Sequence of chain 1.A:
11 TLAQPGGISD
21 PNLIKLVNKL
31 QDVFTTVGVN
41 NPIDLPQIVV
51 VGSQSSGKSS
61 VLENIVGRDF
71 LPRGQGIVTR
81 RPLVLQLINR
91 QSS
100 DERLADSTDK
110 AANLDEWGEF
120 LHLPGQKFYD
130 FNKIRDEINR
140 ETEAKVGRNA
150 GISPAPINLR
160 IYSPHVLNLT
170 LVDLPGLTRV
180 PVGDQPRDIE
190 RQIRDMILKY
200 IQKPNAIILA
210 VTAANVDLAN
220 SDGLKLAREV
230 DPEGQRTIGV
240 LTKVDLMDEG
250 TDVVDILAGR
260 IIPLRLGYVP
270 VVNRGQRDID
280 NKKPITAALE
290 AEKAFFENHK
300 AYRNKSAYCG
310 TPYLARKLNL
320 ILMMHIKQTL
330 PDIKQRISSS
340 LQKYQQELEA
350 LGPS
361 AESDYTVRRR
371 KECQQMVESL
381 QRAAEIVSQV

Binding-site contacts:
Ligand atom O3G contacts residue VAL78 of chain 1.A at 2.9 Å (h-bond).
Ligand atom O2' contacts residue GLN275 of chain 1.A at 3.1 Å (h-bond).
Ligand atom O2' contacts residue ARG273 of chain 1.A at 2.8 Å (salt-bridge).
Ligand atom O2A contacts residue GLY74 of chain 1.A at 3.4 Å (h-bond).
Ligand atom N1 contacts residue ASN272 of chain 1.A at 3.2 Å (h-bond).
Ligand atom PB contacts residue MG1 of chain 1.F at 3.3 Å.
Ligand atom O2A contacts residue ARG73 of chain 1.A at 3.4 Å.
Ligand atom N9 contacts residue ARG273 of chain 1.A at 3.5 Å (salt-bridge).
Ligand atom O2G contacts residue LYS58 of chain 1.A at 2.9 Å (salt-bridge).
Ligand atom O3' contacts residue GLN275 of chain 1.A at 2.6 Å (h-bond).
Ligand atom N2 contacts residue ASP244 of chain 1.A at 2.9 Å (salt-bridge).
Ligand atom O6 contacts residue LYS242 of chain 1.A at 3.1 Å (salt-bridge).
Ligand atom C6 contacts residue ASN272 of chain 1.A at 3.2 Å.
Ligand atom C3B contacts residue MG1 of chain 1.F at 3.5 Å.
Ligand atom C3' contacts residue GLY74 of chain 1.A at 3.5 Å.
Ligand atom O2' contacts residue ILE278 of chain 1.A at 3.2 Å.
Ligand atom O3A contacts residue GLY57 of chain 1.A at 3.1 Å.
Ligand atom O2' contacts residue GLY274 of chain 1.A at 3.1 Å.
Ligand atom PB contacts residue LYS58 of chain 1.A at 3.4 Å.
Ligand atom C5' contacts residue GLY74 of chain 1.A at 3.4 Å.
Ligand atom O1B contacts residue LYS58 of chain 1.A at 2.6 Å (salt-bridge).
Ligand atom N1 contacts residue ASP244 of chain 1.A at 3.0 Å (salt-bridge).
Ligand atom O1A contacts residue SER60 of chain 1.A at 2.5 Å (h-bond).
Ligand atom C4 contacts residue ARG273 of chain 1.A at 3.5 Å.
Ligand atom N3 contacts residue GLY274 of chain 1.A at 3.4 Å.
Ligand atom O2B contacts residue SER59 of chain 1.A at 2.9 Å (h-bond).
Ligand atom O6 contacts residue ASN272 of chain 1.A at 2.6 Å (h-bond).
Ligand atom O1B contacts residue GLY57 of chain 1.A at 2.8 Å (h-bond).
Ligand atom O1B contacts residue SER56 of chain 1.A at 3.4 Å (h-bond).
Ligand atom O3G contacts residue GLN54 of chain 1.A at 3.0 Å (h-bond).
Ligand atom O1G contacts residue MG1 of chain 1.F at 2.1 Å.
Ligand atom O2B contacts residue LYS58 of chain 1.A at 3.5 Å (salt-bridge).
Ligand atom O3G contacts residue GLY76 of chain 1.A at 3.6 Å (h-bond).
Ligand atom O6 contacts residue VAL271 of chain 1.A at 3.5 Å.
Ligand atom O2B contacts residue MG1 of chain 1.F at 2.0 Å.
Ligand atom O1G contacts residue THR79 of chain 1.A at 2.9 Å (h-bond).
Ligand atom O1A contacts residue GLY57 of chain 1.A at 3.5 Å.
Ligand atom PG contacts residue MG1 of chain 1.F at 3.3 Å.
Ligand atom O2G contacts residue GLN54 of chain 1.A at 3.4 Å.
Ligand atom O2G contacts residue SER55 of chain 1.A at 3.2 Å (h-bond).

The small molecule below binds the protein below.
Small molecule (SMILES): Nc1nc2c(ncn2[C@@H]2O[C@H](CO[P](=O)(O)O[P](=O)(O)CP(=O)(O)O)[C@@H](O)[C@H]2O)c(=O)[nH]1